Binding-site contacts:
Ligand atom C3 contacts residue ASN271 of chain 1.B at 3.9 Å.
Ligand atom C7 contacts residue ASN271 of chain 1.B at 3.2 Å.
Ligand atom C1 contacts residue ASN271 of chain 1.B at 1.5 Å.
Ligand atom O7 contacts residue ASN271 of chain 1.B at 3.0 Å (h-bond).
Ligand atom N2 contacts residue ASN271 of chain 1.B at 3.0 Å (h-bond).
Ligand atom C8 contacts residue THR269 of chain 1.B at 4.1 Å.
Ligand atom C4 contacts residue ASN271 of chain 1.B at 4.2 Å.
Ligand atom C2 contacts residue ASN271 of chain 1.B at 2.5 Å.
Ligand atom C7 contacts residue PRO85 of chain 1.B at 4.5 Å (hydrophobic).
Ligand atom C8 contacts residue PRO85 of chain 1.B at 4.1 Å (hydrophobic).
Ligand atom O5 contacts residue ASN271 of chain 1.B at 2.4 Å (h-bond).
Ligand atom N2 contacts residue PRO85 of chain 1.B at 4.2 Å.
Ligand atom C5 contacts residue ASN271 of chain 1.B at 3.7 Å.
Ligand atom O7 contacts residue GLN285 of chain 1.B at 4.3 Å.
Ligand atom C8 contacts residue ASN271 of chain 1.B at 4.5 Å.

Sequence of chain 1.B:
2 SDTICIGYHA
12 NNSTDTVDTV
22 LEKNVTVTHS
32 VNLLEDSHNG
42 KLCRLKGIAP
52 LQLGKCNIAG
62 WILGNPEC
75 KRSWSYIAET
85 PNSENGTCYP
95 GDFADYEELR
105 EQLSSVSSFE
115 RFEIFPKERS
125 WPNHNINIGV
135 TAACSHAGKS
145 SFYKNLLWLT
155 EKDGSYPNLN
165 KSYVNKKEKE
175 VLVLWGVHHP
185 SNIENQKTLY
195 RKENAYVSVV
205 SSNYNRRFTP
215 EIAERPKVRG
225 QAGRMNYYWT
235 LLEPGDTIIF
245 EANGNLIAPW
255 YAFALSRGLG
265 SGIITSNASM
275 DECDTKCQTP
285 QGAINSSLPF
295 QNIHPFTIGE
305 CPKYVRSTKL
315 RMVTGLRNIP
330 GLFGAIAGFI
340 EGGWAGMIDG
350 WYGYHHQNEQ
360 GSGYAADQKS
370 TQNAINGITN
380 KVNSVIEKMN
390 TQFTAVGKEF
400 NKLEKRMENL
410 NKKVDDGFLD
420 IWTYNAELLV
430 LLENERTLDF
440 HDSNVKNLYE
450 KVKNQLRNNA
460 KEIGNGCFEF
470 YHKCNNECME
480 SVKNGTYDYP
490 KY

This small molecule binds to this protein.
Small molecule (SMILES): CC(=O)N[C@@H]1[C@@H](O)[C@H](O)[C@@H](CO)O[C@H]1O